Binding-site contacts:
Ligand atom O24 contacts residue LYS206 of chain 1.B at 3.4 Å (salt-bridge).
Ligand atom O01 contacts residue TYR280 of chain 1.B at 3.8 Å.
Ligand atom C02 contacts residue TYR280 of chain 1.B at 3.6 Å (hydrophobic).
Ligand atom C03 contacts residue TYR280 of chain 1.B at 3.6 Å (hydrophobic).
Ligand atom O24 contacts residue ARG220 of chain 1.B at 2.9 Å (salt-bridge).
Ligand atom C26 contacts residue TYR280 of chain 1.B at 3.6 Å (hydrophobic).
Ligand atom O01 contacts residue GLU227 of chain 1.B at 4.0 Å.
Ligand atom C07 contacts residue PHE332 of chain 1.B at 3.5 Å (hydrophobic).
Ligand atom C04 contacts residue TYR280 of chain 1.B at 3.7 Å (hydrophobic).
Ligand atom C05 contacts residue ARG220 of chain 1.B at 3.7 Å.
Ligand atom C06 contacts residue LEU334 of chain 1.B at 3.9 Å (hydrophobic).
Ligand atom C10 contacts residue ARG220 of chain 1.B at 3.6 Å.
Ligand atom C08 contacts residue ASN326 of chain 1.B at 3.7 Å.
Ligand atom N11 contacts residue ARG220 of chain 1.B at 3.5 Å (salt-bridge).
Ligand atom N28 contacts residue TYR280 of chain 1.B at 3.5 Å.
Ligand atom C18 contacts residue LEU334 of chain 1.B at 3.9 Å (hydrophobic).
Ligand atom N11 contacts residue TYR280 of chain 1.B at 3.6 Å.
Ligand atom C20 contacts residue ARG220 of chain 1.B at 3.5 Å.
Ligand atom C17 contacts residue HIS281 of chain 1.B at 3.5 Å.
Ligand atom C09 contacts residue ARG220 of chain 1.B at 3.6 Å.
Ligand atom C14 contacts residue SER278 of chain 1.B at 3.9 Å.
Ligand atom C09 contacts residue ASN326 of chain 1.B at 3.5 Å.
Ligand atom C12 contacts residue TYR280 of chain 1.B at 3.5 Å (hydrophobic).
Ligand atom C10 contacts residue ASN326 of chain 1.B at 3.5 Å.
Ligand atom C09 contacts residue ALA91 of chain 1.B at 3.7 Å (hydrophobic).
Ligand atom C13 contacts residue TYR280 of chain 1.B at 3.5 Å (hydrophobic).
Ligand atom O25 contacts residue SER278 of chain 1.B at 3.0 Å (h-bond).
Ligand atom N27 contacts residue TYR280 of chain 1.B at 3.5 Å.
Ligand atom O25 contacts residue TYR280 of chain 1.B at 3.6 Å.
Ligand atom O01 contacts residue SER224 of chain 1.B at 3.4 Å (h-bond).
Ligand atom C10 contacts residue LEU221 of chain 1.B at 3.6 Å (hydrophobic).
Ligand atom C17 contacts residue SER278 of chain 1.B at 3.9 Å.
Ligand atom C04 contacts residue ARG220 of chain 1.B at 3.8 Å.
Ligand atom C18 contacts residue HIS281 of chain 1.B at 3.7 Å.
Ligand atom C08 contacts residue PHE332 of chain 1.B at 3.7 Å (hydrophobic).
Ligand atom C07 contacts residue ASN326 of chain 1.B at 3.9 Å.
Ligand atom C07 contacts residue LEU334 of chain 1.B at 3.6 Å (hydrophobic).
Ligand atom C05 contacts residue ASN326 of chain 1.B at 3.8 Å.
Ligand atom C08 contacts residue ALA91 of chain 1.B at 3.7 Å (hydrophobic).
Ligand atom C14 contacts residue TYR280 of chain 1.B at 3.5 Å (hydrophobic).

The small molecule below binds the protein below.
Small molecule (SMILES): O=C(N[C@H]1CCCC[C@H]1C(=O)O)c1cnn2c(O)cc(-c3ccccc3)nc12

Sequence of chain 1.B:
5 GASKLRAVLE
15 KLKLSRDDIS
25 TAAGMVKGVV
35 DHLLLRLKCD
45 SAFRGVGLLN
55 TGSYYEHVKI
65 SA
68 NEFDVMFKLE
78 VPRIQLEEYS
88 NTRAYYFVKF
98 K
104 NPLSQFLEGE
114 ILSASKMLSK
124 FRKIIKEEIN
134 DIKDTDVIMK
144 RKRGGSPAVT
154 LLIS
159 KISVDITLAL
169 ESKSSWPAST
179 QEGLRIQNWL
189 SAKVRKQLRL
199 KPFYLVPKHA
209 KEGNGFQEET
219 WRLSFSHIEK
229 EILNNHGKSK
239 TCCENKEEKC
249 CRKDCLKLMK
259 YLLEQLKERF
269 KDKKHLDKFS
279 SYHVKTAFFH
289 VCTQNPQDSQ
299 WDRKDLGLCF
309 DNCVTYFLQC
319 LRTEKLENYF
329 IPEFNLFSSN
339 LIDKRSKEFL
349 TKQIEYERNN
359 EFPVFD